Binding-site contacts:
Ligand atom O3 contacts residue TYR56 of chain 1.B at 3.9 Å.
Ligand atom C1 contacts residue GLU398 of chain 1.B at 3.0 Å.
Ligand atom C3 contacts residue MET396 of chain 1.B at 4.1 Å (hydrophobic).
Ligand atom O4 contacts residue HIS395 of chain 1.B at 3.1 Å (h-bond).
Ligand atom C2 contacts residue GLU398 of chain 1.B at 4.1 Å.
Ligand atom C7 contacts residue HIS395 of chain 1.B at 3.7 Å.
Ligand atom O2 contacts residue TYR56 of chain 1.B at 3.9 Å.
Ligand atom C8 contacts residue TYR56 of chain 1.B at 3.3 Å (hydrophobic).
Ligand atom O3 contacts residue PHE272 of chain 1.B at 4.0 Å.
Ligand atom C3 contacts residue PHE272 of chain 1.B at 4.3 Å (hydrophobic).
Ligand atom C6 contacts residue SER273 of chain 1.B at 3.4 Å.
Ligand atom C5 contacts residue SER273 of chain 1.B at 4.1 Å.
Ligand atom C5 contacts residue MET396 of chain 1.B at 4.2 Å (hydrophobic).
Ligand atom C5 contacts residue TYR56 of chain 1.B at 3.6 Å (hydrophobic).
Ligand atom C1 contacts residue TYR56 of chain 1.B at 3.6 Å (hydrophobic).
Ligand atom C8 contacts residue HIS395 of chain 1.B at 3.8 Å.
Ligand atom O1 contacts residue GLU398 of chain 1.B at 2.2 Å (salt-bridge).
Ligand atom C9 contacts residue MET396 of chain 1.B at 3.8 Å (hydrophobic).
Ligand atom O1 contacts residue TYR56 of chain 1.B at 4.0 Å.
Ligand atom C2 contacts residue TYR56 of chain 1.B at 3.6 Å (hydrophobic).
Ligand atom C7 contacts residue TYR56 of chain 1.B at 3.4 Å (hydrophobic).
Ligand atom C7 contacts residue SER273 of chain 1.B at 3.8 Å.
Ligand atom O4 contacts residue SER273 of chain 1.B at 3.3 Å (h-bond).
Ligand atom C4 contacts residue TYR56 of chain 1.B at 3.7 Å (hydrophobic).
Ligand atom O2 contacts residue PHE272 of chain 1.B at 3.6 Å.
Ligand atom C3 contacts residue TYR56 of chain 1.B at 3.6 Å (hydrophobic).
Ligand atom C1 contacts residue PHE402 of chain 1.B at 4.1 Å (hydrophobic).
Ligand atom C9 contacts residue TYR56 of chain 1.B at 3.3 Å (hydrophobic).
Ligand atom C10 contacts residue TYR56 of chain 1.B at 3.3 Å (hydrophobic).
Ligand atom O4 contacts residue TYR56 of chain 1.B at 3.7 Å.
Ligand atom C6 contacts residue ASP204 of chain 1.B at 4.4 Å.
Ligand atom C2 contacts residue PHE402 of chain 1.B at 4.0 Å (hydrophobic).
Ligand atom C6 contacts residue TYR56 of chain 1.B at 3.5 Å (hydrophobic).
Ligand atom C4 contacts residue MET396 of chain 1.B at 3.8 Å (hydrophobic).
Ligand atom C10 contacts residue MET396 of chain 1.B at 3.8 Å (hydrophobic).
Ligand atom O3 contacts residue LEU210 of chain 1.B at 4.3 Å.
Ligand atom O2 contacts residue LEU210 of chain 1.B at 3.8 Å.
Ligand atom C10 contacts residue GLU398 of chain 1.B at 3.5 Å.
Ligand atom C8 contacts residue MET396 of chain 1.B at 3.7 Å (hydrophobic).
Ligand atom O1 contacts residue PHE402 of chain 1.B at 3.7 Å.

Sequence of chain 1.B:
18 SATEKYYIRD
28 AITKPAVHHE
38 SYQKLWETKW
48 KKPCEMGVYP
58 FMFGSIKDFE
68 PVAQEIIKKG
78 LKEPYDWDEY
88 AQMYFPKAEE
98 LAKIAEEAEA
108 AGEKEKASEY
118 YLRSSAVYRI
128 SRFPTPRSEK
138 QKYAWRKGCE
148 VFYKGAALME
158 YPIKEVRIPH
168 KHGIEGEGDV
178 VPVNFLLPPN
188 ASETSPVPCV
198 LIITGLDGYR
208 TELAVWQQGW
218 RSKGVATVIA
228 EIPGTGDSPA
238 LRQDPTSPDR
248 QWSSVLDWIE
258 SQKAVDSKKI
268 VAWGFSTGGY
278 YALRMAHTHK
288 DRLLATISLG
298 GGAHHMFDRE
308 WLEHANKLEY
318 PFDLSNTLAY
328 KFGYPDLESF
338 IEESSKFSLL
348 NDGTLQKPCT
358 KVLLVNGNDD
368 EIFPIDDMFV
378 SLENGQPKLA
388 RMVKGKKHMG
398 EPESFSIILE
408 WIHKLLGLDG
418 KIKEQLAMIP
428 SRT

A protein and the small-molecule ligand that binds it are described below.
Small molecule (SMILES): Oc1cc(O)c2c(O)cc(O)cc2c1